Sequence of chain 1.D:
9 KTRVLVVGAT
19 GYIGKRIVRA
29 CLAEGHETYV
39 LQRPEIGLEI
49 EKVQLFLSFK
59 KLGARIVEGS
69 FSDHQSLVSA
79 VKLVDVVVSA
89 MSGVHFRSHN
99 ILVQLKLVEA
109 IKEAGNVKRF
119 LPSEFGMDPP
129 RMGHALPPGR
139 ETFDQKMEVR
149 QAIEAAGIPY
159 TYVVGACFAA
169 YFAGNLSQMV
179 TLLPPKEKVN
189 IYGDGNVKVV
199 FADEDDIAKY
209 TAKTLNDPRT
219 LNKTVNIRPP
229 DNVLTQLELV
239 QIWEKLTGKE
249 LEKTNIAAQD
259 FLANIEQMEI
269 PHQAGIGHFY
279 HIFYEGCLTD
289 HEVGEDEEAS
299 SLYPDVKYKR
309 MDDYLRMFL

The protein below binds the small molecule below.
Small molecule (SMILES): COc1cc(C[C@H]2CO[C@H](c3ccc(O)c(OC)c3)[C@H]2CO)ccc1O

Binding-site contacts:
Ligand atom CAU contacts residue MET125 of chain 1.C at 3.5 Å (hydrophobic).
Ligand atom OAA contacts residue NDP1 of chain 1.J at 3.3 Å.
Ligand atom OAB contacts residue HIS276 of chain 1.C at 3.1 Å (h-bond).
Ligand atom CAX contacts residue MET177 of chain 1.C at 3.8 Å (hydrophobic).
Ligand atom CAH contacts residue PHE94 of chain 1.C at 3.6 Å (hydrophobic).
Ligand atom CAT contacts residue NDP1 of chain 1.J at 3.9 Å.
Ligand atom OAF contacts residue MET177 of chain 1.C at 3.7 Å.
Ligand atom CAS contacts residue NDP1 of chain 1.J at 3.6 Å.
Ligand atom OAC contacts residue MET125 of chain 1.C at 3.1 Å (h-bond).
Ligand atom CAZ contacts residue GLN176 of chain 1.C at 3.6 Å.
Ligand atom CAZ contacts residue ASN173 of chain 1.C at 3.2 Å.
Ligand atom CAY contacts residue NDP1 of chain 1.J at 3.5 Å.
Ligand atom OAD contacts residue MET177 of chain 1.C at 3.6 Å.
Ligand atom CAZ contacts residue VAL178 of chain 1.C at 3.8 Å (hydrophobic).
Ligand atom OAE contacts residue MET125 of chain 1.C at 2.8 Å (h-bond).
Ligand atom CAM contacts residue NDP1 of chain 1.J at 3.7 Å.
Ligand atom CAL contacts residue HIS276 of chain 1.C at 3.4 Å.
Ligand atom CAZ contacts residue LEU46 of chain 1.D at 3.8 Å (hydrophobic).
Ligand atom CAY contacts residue ILE280 of chain 1.C at 3.9 Å (hydrophobic).
Ligand atom OAC contacts residue GLY124 of chain 1.C at 3.5 Å.
Ligand atom OAD contacts residue VAL178 of chain 1.C at 3.0 Å (h-bond).
Ligand atom OAC contacts residue NDP1 of chain 1.J at 3.6 Å.
Ligand atom CAQ contacts residue PHE277 of chain 1.C at 3.4 Å (hydrophobic).
Ligand atom CAI contacts residue NDP1 of chain 1.J at 3.6 Å.
Ligand atom CAO contacts residue NDP1 of chain 1.J at 3.2 Å.
Ligand atom OAD contacts residue LEU46 of chain 1.D at 3.4 Å.
Ligand atom CAJ contacts residue VAL92 of chain 1.C at 3.6 Å (hydrophobic).
Ligand atom OAB contacts residue GLY273 of chain 1.C at 3.7 Å.
Ligand atom OAF contacts residue VAL178 of chain 1.C at 3.1 Å (h-bond).
Ligand atom CAJ contacts residue NDP1 of chain 1.J at 3.8 Å.
Ligand atom OAE contacts residue GLY124 of chain 1.C at 3.3 Å.
Ligand atom CAV contacts residue PHE277 of chain 1.C at 3.8 Å (hydrophobic).
Ligand atom CAI contacts residue PHE170 of chain 1.C at 3.7 Å (hydrophobic).
Ligand atom CAN contacts residue PHE277 of chain 1.C at 3.6 Å (hydrophobic).
Ligand atom CAS contacts residue MET125 of chain 1.C at 3.6 Å (hydrophobic).
Ligand atom CAZ contacts residue THR179 of chain 1.C at 3.4 Å.
Ligand atom OAA contacts residue VAL92 of chain 1.C at 3.8 Å.
Ligand atom CAO contacts residue PHE170 of chain 1.C at 3.7 Å (hydrophobic).
Ligand atom CAZ contacts residue TYR169 of chain 1.C at 3.5 Å (hydrophobic).
Ligand atom OAF contacts residue LEU46 of chain 1.D at 3.9 Å.

Sequence of chain 1.C:
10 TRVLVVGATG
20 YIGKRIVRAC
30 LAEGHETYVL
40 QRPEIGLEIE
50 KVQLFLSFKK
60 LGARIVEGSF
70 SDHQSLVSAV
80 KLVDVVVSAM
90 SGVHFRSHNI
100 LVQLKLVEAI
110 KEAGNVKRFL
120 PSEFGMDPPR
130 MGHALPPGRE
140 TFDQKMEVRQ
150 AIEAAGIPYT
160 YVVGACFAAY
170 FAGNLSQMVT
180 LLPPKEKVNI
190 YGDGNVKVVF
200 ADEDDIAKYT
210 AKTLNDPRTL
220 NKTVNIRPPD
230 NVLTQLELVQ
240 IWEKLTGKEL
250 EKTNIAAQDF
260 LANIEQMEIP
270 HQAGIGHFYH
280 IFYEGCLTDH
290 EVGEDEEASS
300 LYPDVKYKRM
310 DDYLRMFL